This small molecule binds to this protein.
Small molecule (SMILES): NC(=O)Nc1ccccc1

Sequence of chain 1.B:
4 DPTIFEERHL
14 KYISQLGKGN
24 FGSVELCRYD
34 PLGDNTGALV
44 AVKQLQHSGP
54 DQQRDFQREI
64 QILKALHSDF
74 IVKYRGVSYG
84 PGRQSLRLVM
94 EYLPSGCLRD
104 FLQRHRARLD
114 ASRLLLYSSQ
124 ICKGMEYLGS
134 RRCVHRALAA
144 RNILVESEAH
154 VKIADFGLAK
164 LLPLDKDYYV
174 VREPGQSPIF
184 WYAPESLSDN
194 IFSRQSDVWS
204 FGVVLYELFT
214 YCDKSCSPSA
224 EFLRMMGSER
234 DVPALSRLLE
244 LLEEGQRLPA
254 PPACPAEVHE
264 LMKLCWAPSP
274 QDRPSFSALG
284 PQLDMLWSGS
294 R

Binding-site contacts:
Ligand atom C1 contacts residue LEU245 of chain 1.B at 4.0 Å (hydrophobic).
Ligand atom C7 contacts residue PRO221 of chain 1.B at 4.2 Å (hydrophobic).
Ligand atom N2 contacts residue VAL206 of chain 1.B at 4.3 Å.
Ligand atom C5 contacts residue PRO221 of chain 1.B at 3.7 Å (hydrophobic).
Ligand atom C1 contacts residue TRP269 of chain 1.B at 4.1 Å (hydrophobic).
Ligand atom N1 contacts residue LEU245 of chain 1.B at 3.8 Å.
Ligand atom N2 contacts residue LEU251 of chain 1.B at 4.4 Å.
Ligand atom C6 contacts residue ARG250 of chain 1.B at 4.4 Å.
Ligand atom C7 contacts residue MET228 of chain 1.B at 4.4 Å (hydrophobic).
Ligand atom C6 contacts residue MET228 of chain 1.B at 3.7 Å (hydrophobic).
Ligand atom C5 contacts residue PHE183 of chain 1.B at 3.7 Å (hydrophobic).
Ligand atom C7 contacts residue LEU241 of chain 1.B at 4.2 Å (hydrophobic).
Ligand atom C6 contacts residue LEU251 of chain 1.B at 4.0 Å (hydrophobic).
Ligand atom C2 contacts residue LEU251 of chain 1.B at 3.6 Å (hydrophobic).
Ligand atom O1 contacts residue LEU245 of chain 1.B at 4.3 Å.
Ligand atom C4 contacts residue PHE183 of chain 1.B at 4.1 Å (hydrophobic).
Ligand atom C4 contacts residue LEU241 of chain 1.B at 4.0 Å (hydrophobic).
Ligand atom C5 contacts residue LEU251 of chain 1.B at 3.6 Å (hydrophobic).
Ligand atom C6 contacts residue LEU241 of chain 1.B at 4.3 Å (hydrophobic).
Ligand atom C3 contacts residue LEU251 of chain 1.B at 3.8 Å (hydrophobic).
Ligand atom C3 contacts residue LEU241 of chain 1.B at 4.2 Å (hydrophobic).
Ligand atom C7 contacts residue LEU251 of chain 1.B at 3.7 Å (hydrophobic).
Ligand atom N2 contacts residue TRP269 of chain 1.B at 3.3 Å.
Ligand atom C5 contacts residue LEU241 of chain 1.B at 4.0 Å (hydrophobic).
Ligand atom C1 contacts residue TRP202 of chain 1.B at 4.2 Å (hydrophobic).
Ligand atom N2 contacts residue ARG250 of chain 1.B at 4.2 Å.
Ligand atom C1 contacts residue LEU251 of chain 1.B at 3.9 Å (hydrophobic).
Ligand atom C7 contacts residue PHE225 of chain 1.B at 3.9 Å (hydrophobic).
Ligand atom C4 contacts residue LEU251 of chain 1.B at 3.7 Å (hydrophobic).
Ligand atom C3 contacts residue ARG250 of chain 1.B at 4.1 Å.
Ligand atom C1 contacts residue ARG250 of chain 1.B at 4.0 Å.
Ligand atom O1 contacts residue ARG250 of chain 1.B at 3.2 Å.
Ligand atom O1 contacts residue TRP269 of chain 1.B at 3.8 Å.
Ligand atom O1 contacts residue LEU251 of chain 1.B at 2.8 Å (h-bond).
Ligand atom N1 contacts residue LEU251 of chain 1.B at 4.0 Å.
Ligand atom C3 contacts residue LEU245 of chain 1.B at 3.9 Å (hydrophobic).
Ligand atom C2 contacts residue LEU241 of chain 1.B at 4.1 Å (hydrophobic).
Ligand atom N2 contacts residue TRP202 of chain 1.B at 3.4 Å.
Ligand atom C2 contacts residue LEU245 of chain 1.B at 4.1 Å (hydrophobic).
Ligand atom C5 contacts residue PHE225 of chain 1.B at 4.1 Å (hydrophobic).